This protein binds this small molecule.
Small molecule (SMILES): Cc1cc(N)nc(CCc2cccc([C@@H](N)Cc3cc(C)cc(N)n3)c2)c1

Sequence of chain 1.A:
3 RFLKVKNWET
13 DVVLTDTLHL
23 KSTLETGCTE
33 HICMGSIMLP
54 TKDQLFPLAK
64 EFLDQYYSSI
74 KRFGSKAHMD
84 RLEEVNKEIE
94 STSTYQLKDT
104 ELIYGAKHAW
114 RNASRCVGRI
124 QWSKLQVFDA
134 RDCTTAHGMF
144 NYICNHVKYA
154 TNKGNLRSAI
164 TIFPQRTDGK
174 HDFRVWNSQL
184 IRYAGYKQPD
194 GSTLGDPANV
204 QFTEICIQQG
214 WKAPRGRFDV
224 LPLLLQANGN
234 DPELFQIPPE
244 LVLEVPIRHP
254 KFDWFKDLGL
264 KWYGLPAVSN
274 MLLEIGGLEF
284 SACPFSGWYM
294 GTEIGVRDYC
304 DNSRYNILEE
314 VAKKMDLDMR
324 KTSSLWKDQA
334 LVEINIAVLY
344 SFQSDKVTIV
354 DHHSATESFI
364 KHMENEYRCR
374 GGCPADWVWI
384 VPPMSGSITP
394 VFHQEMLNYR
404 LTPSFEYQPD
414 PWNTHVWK

Binding-site contacts:
Ligand atom C19 contacts residue HEM1 of chain 1.H at 3.4 Å.
Ligand atom N22 contacts residue GLU296 of chain 1.B at 2.7 Å (salt-bridge).
Ligand atom C14 contacts residue MET40 of chain 1.B at 3.7 Å (hydrophobic).
Ligand atom C1 contacts residue HEM1 of chain 1.H at 3.0 Å.
Ligand atom C5 contacts residue GLN182 of chain 1.B at 3.0 Å.
Ligand atom C4 contacts residue GLN182 of chain 1.B at 3.0 Å.
Ligand atom N21 contacts residue GLU296 of chain 1.B at 2.6 Å (salt-bridge).
Ligand atom C27 contacts residue PHE288 of chain 1.B at 3.8 Å (hydrophobic).
Ligand atom C27 contacts residue PRO269 of chain 1.B at 3.8 Å (hydrophobic).
Ligand atom C12 contacts residue TYR410 of chain 1.B at 3.8 Å (hydrophobic).
Ligand atom N22 contacts residue HEM1 of chain 1.H at 3.3 Å.
Ligand atom C27 contacts residue GLY290 of chain 1.B at 3.6 Å.
Ligand atom C23 contacts residue PRO269 of chain 1.B at 3.8 Å (hydrophobic).
Ligand atom C16 contacts residue HEM1 of chain 1.H at 3.8 Å.
Ligand atom C17 contacts residue TRP10 of chain 1.A at 3.5 Å (hydrophobic).
Ligand atom C2 contacts residue HEM1 of chain 1.H at 3.3 Å.
Ligand atom C23 contacts residue HEM1 of chain 1.H at 3.4 Å.
Ligand atom C13 contacts residue LEU41 of chain 1.B at 3.8 Å (hydrophobic).
Ligand atom C6 contacts residue HEM1 of chain 1.H at 3.5 Å.
Ligand atom C26 contacts residue PRO269 of chain 1.B at 3.9 Å (hydrophobic).
Ligand atom C22 contacts residue GLU296 of chain 1.B at 3.5 Å.
Ligand atom C28 contacts residue GLU296 of chain 1.B at 3.3 Å.
Ligand atom N12 contacts residue TYR410 of chain 1.B at 3.8 Å.
Ligand atom C29 contacts residue VAL271 of chain 1.B at 3.3 Å (hydrophobic).
Ligand atom C12 contacts residue HEM1 of chain 1.H at 3.4 Å.
Ligand atom C22 contacts residue HEM1 of chain 1.H at 3.7 Å.
Ligand atom C13 contacts residue TYR410 of chain 1.B at 3.7 Å (hydrophobic).
Ligand atom N12 contacts residue HEM1 of chain 1.H at 2.9 Å (h-bond).
Ligand atom N11 contacts residue HEM1 of chain 1.H at 2.7 Å (h-bond).
Ligand atom N21 contacts residue PRO269 of chain 1.B at 3.8 Å.
Ligand atom C26 contacts residue GLU296 of chain 1.B at 3.4 Å.
Ligand atom C17 contacts residue MET40 of chain 1.B at 3.8 Å (hydrophobic).
Ligand atom N22 contacts residue TYR292 of chain 1.B at 3.8 Å.
Ligand atom C22 contacts residue PRO269 of chain 1.B at 3.8 Å (hydrophobic).
Ligand atom C22 contacts residue TRP291 of chain 1.B at 3.7 Å (hydrophobic).
Ligand atom N29 contacts residue VAL271 of chain 1.B at 3.7 Å.
Ligand atom C25 contacts residue VAL271 of chain 1.B at 3.9 Å (hydrophobic).
Ligand atom N29 contacts residue HEM1 of chain 1.H at 3.4 Å.
Ligand atom N22 contacts residue TRP291 of chain 1.B at 2.8 Å (h-bond).
Ligand atom C27 contacts residue HEM1 of chain 1.H at 3.6 Å.

Sequence of chain 1.B:
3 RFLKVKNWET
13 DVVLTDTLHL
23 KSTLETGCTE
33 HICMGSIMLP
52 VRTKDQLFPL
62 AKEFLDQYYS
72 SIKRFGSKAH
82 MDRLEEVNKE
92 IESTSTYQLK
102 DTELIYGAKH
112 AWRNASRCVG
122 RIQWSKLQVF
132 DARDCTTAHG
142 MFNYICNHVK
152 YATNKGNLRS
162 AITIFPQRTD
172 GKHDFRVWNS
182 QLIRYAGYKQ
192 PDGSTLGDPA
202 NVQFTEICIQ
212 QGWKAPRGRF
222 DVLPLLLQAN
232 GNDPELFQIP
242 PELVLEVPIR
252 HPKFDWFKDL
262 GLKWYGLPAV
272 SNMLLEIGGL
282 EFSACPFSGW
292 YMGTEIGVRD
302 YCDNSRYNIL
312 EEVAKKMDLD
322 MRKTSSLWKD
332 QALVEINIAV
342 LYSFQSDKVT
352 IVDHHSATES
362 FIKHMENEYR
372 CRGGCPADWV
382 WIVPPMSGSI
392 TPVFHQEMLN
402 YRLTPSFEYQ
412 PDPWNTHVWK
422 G